Binding-site contacts:
Ligand atom O7 contacts residue ASN131 of chain 1.D at 4.4 Å.
Ligand atom O5 contacts residue ASN131 of chain 1.D at 2.3 Å (h-bond).
Ligand atom C4 contacts residue ASN131 of chain 1.D at 4.2 Å.
Ligand atom C3 contacts residue ASN131 of chain 1.D at 3.8 Å.
Ligand atom N2 contacts residue ASN131 of chain 1.D at 2.9 Å (h-bond).
Ligand atom C1 contacts residue LEU107 of chain 1.D at 3.8 Å (hydrophobic).
Ligand atom O6 contacts residue ASN131 of chain 1.D at 3.8 Å.
Ligand atom C2 contacts residue ASN131 of chain 1.D at 2.4 Å.
Ligand atom C7 contacts residue ASN131 of chain 1.D at 3.9 Å.
Ligand atom O5 contacts residue ASN155 of chain 1.D at 3.8 Å.
Ligand atom C1 contacts residue ASN155 of chain 1.D at 4.4 Å.
Ligand atom C1 contacts residue ASN131 of chain 1.D at 1.4 Å.
Ligand atom O5 contacts residue LEU107 of chain 1.D at 4.4 Å.
Ligand atom C5 contacts residue ASN131 of chain 1.D at 3.6 Å.
Ligand atom C6 contacts residue ASN131 of chain 1.D at 4.3 Å.

Sequence of chain 1.D:
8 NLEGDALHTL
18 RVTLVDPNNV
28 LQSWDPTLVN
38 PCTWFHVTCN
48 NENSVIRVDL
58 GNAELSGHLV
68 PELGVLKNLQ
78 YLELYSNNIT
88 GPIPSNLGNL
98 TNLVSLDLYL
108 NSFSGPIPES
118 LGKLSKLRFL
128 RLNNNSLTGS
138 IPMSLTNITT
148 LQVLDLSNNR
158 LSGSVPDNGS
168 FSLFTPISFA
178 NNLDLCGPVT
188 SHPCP

The small molecule below binds the protein below.
Small molecule (SMILES): CC(=O)N[C@@H]1[C@@H](O)[C@H](O)[C@@H](CO)O[C@H]1O